Sequence of chain 1.I:
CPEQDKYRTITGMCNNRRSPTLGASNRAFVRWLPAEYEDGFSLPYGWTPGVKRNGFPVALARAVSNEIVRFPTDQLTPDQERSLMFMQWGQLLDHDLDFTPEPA

The protein below binds the small molecule below.
Small molecule (SMILES): CCO[C@H](C)Cn1c(=S)[nH]c(=O)c2nc[nH]c21

Sequence of chain 1.J:
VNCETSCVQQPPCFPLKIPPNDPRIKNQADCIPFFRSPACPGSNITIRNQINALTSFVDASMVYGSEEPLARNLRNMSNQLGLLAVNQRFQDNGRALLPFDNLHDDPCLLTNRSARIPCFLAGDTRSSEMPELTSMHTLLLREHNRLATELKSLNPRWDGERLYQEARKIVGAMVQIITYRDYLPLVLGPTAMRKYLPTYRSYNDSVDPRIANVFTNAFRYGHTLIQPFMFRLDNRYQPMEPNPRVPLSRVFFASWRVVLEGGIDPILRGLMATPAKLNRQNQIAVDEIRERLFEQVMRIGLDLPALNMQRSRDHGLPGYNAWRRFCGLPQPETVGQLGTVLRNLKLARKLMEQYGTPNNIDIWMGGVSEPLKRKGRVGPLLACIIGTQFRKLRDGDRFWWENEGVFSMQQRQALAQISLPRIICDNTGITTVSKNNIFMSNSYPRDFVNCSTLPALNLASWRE

Binding-site contacts:
Ligand atom C2 contacts residue PHE35 of chain 1.J at 3.8 Å (hydrophobic).
Ligand atom C8 contacts residue ARG127 of chain 1.J at 4.0 Å.
Ligand atom C5 contacts residue GLU102 of chain 1.I at 4.0 Å.
Ligand atom S contacts residue PHE295 of chain 1.J at 3.6 Å.
Ligand atom C2 contacts residue GLU4 of chain 1.J at 4.3 Å.
Ligand atom C8 contacts residue GLU130 of chain 1.J at 4.5 Å.
Ligand atom C8 contacts residue PHE254 of chain 1.J at 4.4 Å (hydrophobic).
Ligand atom C1 contacts residue PRO103 of chain 1.I at 3.4 Å (hydrophobic).
Ligand atom N2 contacts residue PHE295 of chain 1.J at 3.7 Å.
Ligand atom C2 contacts residue GLU102 of chain 1.I at 3.1 Å.
Ligand atom C7 contacts residue ARG127 of chain 1.J at 4.1 Å.
Ligand atom N1 contacts residue HEM1 of chain 1.YA at 4.3 Å.
Ligand atom C3 contacts residue GLU102 of chain 1.I at 4.1 Å.
Ligand atom N3 contacts residue PHE99 of chain 1.I at 4.3 Å.
Ligand atom O2 contacts residue GLU130 of chain 1.J at 3.5 Å.
Ligand atom N2 contacts residue HEM1 of chain 1.YA at 3.2 Å.
Ligand atom C8 contacts residue PHE295 of chain 1.J at 4.4 Å (hydrophobic).
Ligand atom O2 contacts residue ARG127 of chain 1.J at 3.3 Å.
Ligand atom C1 contacts residue PHE35 of chain 1.J at 4.0 Å (hydrophobic).
Ligand atom C10 contacts residue PHE99 of chain 1.I at 4.3 Å (hydrophobic).
Ligand atom O2 contacts residue PHE254 of chain 1.J at 4.2 Å.
Ligand atom N3 contacts residue ARG127 of chain 1.J at 3.9 Å.
Ligand atom C9 contacts residue HEM1 of chain 1.YA at 3.0 Å.
Ligand atom O1 contacts residue GLU102 of chain 1.I at 3.4 Å (salt-bridge).
Ligand atom C1 contacts residue GLU102 of chain 1.I at 3.1 Å.
Ligand atom C9 contacts residue PHE295 of chain 1.J at 3.7 Å (hydrophobic).
Ligand atom S contacts residue HEM1 of chain 1.YA at 1.8 Å.